Sequence of chain 1.C:
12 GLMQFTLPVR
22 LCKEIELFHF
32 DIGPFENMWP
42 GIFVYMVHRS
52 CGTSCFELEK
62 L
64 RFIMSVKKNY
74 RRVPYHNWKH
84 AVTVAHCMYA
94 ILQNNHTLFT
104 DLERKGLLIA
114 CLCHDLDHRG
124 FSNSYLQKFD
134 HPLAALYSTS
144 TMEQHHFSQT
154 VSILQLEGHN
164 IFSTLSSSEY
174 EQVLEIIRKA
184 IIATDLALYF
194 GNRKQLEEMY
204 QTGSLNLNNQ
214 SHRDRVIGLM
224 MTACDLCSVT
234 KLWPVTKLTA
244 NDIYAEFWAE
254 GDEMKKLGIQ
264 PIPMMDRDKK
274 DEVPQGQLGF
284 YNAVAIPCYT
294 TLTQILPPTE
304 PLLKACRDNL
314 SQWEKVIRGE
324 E

The protein below binds the small molecule below.
Small molecule (SMILES): Cn1ncc(C(=O)NCc2cc[nH]n2)c1C(=O)Nc1ccn2cc(-c3ccccc3)nc2n1

Binding-site contacts:
Ligand atom C29 contacts residue ALA243 of chain 1.C at 3.5 Å (hydrophobic).
Ligand atom C11 contacts residue TYR247 of chain 1.C at 3.3 Å (hydrophobic).
Ligand atom C15 contacts residue GLY279 of chain 1.C at 3.5 Å.
Ligand atom C23 contacts residue LYS272 of chain 1.C at 3.6 Å.
Ligand atom C20 contacts residue GLY279 of chain 1.C at 3.5 Å.
Ligand atom C18 contacts residue MET267 of chain 1.C at 3.5 Å (hydrophobic).
Ligand atom C10 contacts residue LEU189 of chain 1.C at 3.5 Å (hydrophobic).
Ligand atom C1 contacts residue PHE283 of chain 1.C at 3.4 Å (hydrophobic).
Ligand atom N13 contacts residue TYR247 of chain 1.C at 2.4 Å (h-bond).
Ligand atom C18 contacts residue PHE283 of chain 1.C at 3.5 Å (hydrophobic).
Ligand atom C23 contacts residue VAL276 of chain 1.C at 3.5 Å (hydrophobic).
Ligand atom C15 contacts residue MET267 of chain 1.C at 3.5 Å (hydrophobic).
Ligand atom C15 contacts residue TYR247 of chain 1.C at 3.6 Å (hydrophobic).
Ligand atom C22 contacts residue TYR247 of chain 1.C at 3.6 Å (hydrophobic).
Ligand atom C28 contacts residue VAL232 of chain 1.C at 3.6 Å (hydrophobic).
Ligand atom C29 contacts residue SER231 of chain 1.C at 3.5 Å.
Ligand atom N12 contacts residue GLN280 of chain 1.C at 3.5 Å (h-bond).
Ligand atom N14 contacts residue MET267 of chain 1.C at 3.6 Å.
Ligand atom C25 contacts residue LYS272 of chain 1.C at 3.5 Å.
Ligand atom N33 contacts residue THR239 of chain 1.C at 3.5 Å (h-bond).
Ligand atom N12 contacts residue TYR247 of chain 1.C at 3.4 Å (h-bond).
Ligand atom C25 contacts residue GLU275 of chain 1.C at 3.5 Å.
Ligand atom N32 contacts residue ALA243 of chain 1.C at 3.3 Å (h-bond).
Ligand atom C31 contacts residue ILE246 of chain 1.C at 3.6 Å (hydrophobic).
Ligand atom C4 contacts residue PHE283 of chain 1.C at 3.4 Å (hydrophobic).
Ligand atom O26 contacts residue GLN280 of chain 1.C at 3.0 Å (h-bond).
Ligand atom C23 contacts residue GLU275 of chain 1.C at 3.4 Å.
Ligand atom C17 contacts residue MET267 of chain 1.C at 3.6 Å (hydrophobic).
Ligand atom O8 contacts residue PHE283 of chain 1.C at 3.5 Å.
Ligand atom N32 contacts residue THR239 of chain 1.C at 2.8 Å (h-bond).
Ligand atom C22 contacts residue VAL276 of chain 1.C at 3.7 Å (hydrophobic).
Ligand atom C20 contacts residue MET267 of chain 1.C at 3.6 Å (hydrophobic).
Ligand atom C2 contacts residue PHE283 of chain 1.C at 3.7 Å (hydrophobic).
Ligand atom C19 contacts residue MET267 of chain 1.C at 3.6 Å (hydrophobic).
Ligand atom N9 contacts residue PHE283 of chain 1.C at 3.5 Å.
Ligand atom C24 contacts residue PRO266 of chain 1.C at 3.4 Å (hydrophobic).
Ligand atom C16 contacts residue MET267 of chain 1.C at 3.5 Å (hydrophobic).
Ligand atom C28 contacts residue GLN280 of chain 1.C at 3.3 Å.
Ligand atom N32 contacts residue THR242 of chain 1.C at 3.2 Å (h-bond).
Ligand atom C29 contacts residue THR242 of chain 1.C at 3.3 Å.